Binding-site contacts:
Ligand atom C4 contacts residue ASN605 of chain 1.C at 4.2 Å.
Ligand atom N2 contacts residue ASN605 of chain 1.C at 2.9 Å (h-bond).
Ligand atom C2 contacts residue ASN605 of chain 1.C at 2.5 Å.
Ligand atom O7 contacts residue ASN605 of chain 1.C at 3.4 Å (h-bond).
Ligand atom C6 contacts residue THR607 of chain 1.C at 4.0 Å.
Ligand atom O6 contacts residue THR607 of chain 1.C at 3.4 Å.
Ligand atom C3 contacts residue ASN605 of chain 1.C at 3.8 Å.
Ligand atom C5 contacts residue THR607 of chain 1.C at 4.4 Å.
Ligand atom O5 contacts residue THR607 of chain 1.C at 3.8 Å.
Ligand atom C8 contacts residue ASN605 of chain 1.C at 4.5 Å.
Ligand atom C5 contacts residue ASN605 of chain 1.C at 3.7 Å.
Ligand atom O5 contacts residue ASN605 of chain 1.C at 2.4 Å (h-bond).
Ligand atom C1 contacts residue ASN605 of chain 1.C at 1.4 Å.
Ligand atom C7 contacts residue ASN605 of chain 1.C at 3.3 Å.

Sequence of chain 1.C:
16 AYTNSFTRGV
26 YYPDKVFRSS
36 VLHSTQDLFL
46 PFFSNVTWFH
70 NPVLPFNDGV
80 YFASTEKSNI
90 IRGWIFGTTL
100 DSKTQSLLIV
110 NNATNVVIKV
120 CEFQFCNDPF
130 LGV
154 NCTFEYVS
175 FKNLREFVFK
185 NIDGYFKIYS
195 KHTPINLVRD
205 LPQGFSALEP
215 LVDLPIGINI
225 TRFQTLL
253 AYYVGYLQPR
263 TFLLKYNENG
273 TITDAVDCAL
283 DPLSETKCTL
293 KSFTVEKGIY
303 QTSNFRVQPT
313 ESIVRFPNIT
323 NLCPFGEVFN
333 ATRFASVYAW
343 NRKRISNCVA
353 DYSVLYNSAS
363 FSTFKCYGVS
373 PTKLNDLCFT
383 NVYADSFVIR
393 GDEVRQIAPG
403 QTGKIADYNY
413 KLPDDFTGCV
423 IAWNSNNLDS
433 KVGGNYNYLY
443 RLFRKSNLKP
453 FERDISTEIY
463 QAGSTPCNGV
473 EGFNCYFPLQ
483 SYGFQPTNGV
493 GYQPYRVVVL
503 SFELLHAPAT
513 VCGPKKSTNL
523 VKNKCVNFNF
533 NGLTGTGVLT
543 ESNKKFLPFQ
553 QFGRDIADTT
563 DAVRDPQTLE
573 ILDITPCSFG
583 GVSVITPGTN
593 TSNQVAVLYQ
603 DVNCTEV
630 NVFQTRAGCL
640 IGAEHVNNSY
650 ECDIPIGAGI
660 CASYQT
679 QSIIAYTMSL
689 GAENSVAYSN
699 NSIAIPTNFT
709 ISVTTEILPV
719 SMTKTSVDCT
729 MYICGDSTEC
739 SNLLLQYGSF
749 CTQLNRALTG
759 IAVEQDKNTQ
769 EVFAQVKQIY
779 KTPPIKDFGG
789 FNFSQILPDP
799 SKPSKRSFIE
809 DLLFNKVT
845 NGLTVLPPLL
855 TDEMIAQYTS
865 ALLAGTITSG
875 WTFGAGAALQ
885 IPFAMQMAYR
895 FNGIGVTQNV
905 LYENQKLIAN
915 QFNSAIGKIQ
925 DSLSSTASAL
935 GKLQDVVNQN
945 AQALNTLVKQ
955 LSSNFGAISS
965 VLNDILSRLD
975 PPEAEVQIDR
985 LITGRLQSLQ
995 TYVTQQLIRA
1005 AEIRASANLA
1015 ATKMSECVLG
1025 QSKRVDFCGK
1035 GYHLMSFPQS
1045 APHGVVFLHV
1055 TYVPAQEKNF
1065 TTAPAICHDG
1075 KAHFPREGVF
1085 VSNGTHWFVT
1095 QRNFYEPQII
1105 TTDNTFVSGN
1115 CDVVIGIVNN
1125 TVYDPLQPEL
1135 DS

This small molecule binds to this protein.
Small molecule (SMILES): CC(=O)N[C@@H]1[C@@H](O)[C@H](O)[C@@H](CO)O[C@H]1O